Sequence of chain 3.A:
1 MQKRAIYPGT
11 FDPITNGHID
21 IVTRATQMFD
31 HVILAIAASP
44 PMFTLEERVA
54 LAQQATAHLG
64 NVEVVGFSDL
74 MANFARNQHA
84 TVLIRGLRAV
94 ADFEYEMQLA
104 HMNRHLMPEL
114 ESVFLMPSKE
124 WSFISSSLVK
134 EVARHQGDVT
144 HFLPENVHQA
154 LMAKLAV

Sequence of chain 2.A:
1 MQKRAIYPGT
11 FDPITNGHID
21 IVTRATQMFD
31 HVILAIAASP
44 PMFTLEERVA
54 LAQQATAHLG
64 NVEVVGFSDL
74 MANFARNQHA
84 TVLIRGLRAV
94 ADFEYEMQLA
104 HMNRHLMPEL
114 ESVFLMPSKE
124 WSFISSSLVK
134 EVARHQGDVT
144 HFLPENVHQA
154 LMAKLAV

This protein binds this small molecule.
Small molecule (SMILES): COc1nnc(-c2ccc(Cl)cc2)c(C)c1C

Binding-site contacts:
Ligand atom O15 contacts residue ASP72 of chain 2.A at 4.3 Å.
Ligand atom C13 contacts residue LEU73 of chain 2.A at 4.3 Å (hydrophobic).
Ligand atom C13 contacts residue HIS138 of chain 3.A at 3.3 Å.
Ligand atom C12 contacts residue PHE70 of chain 2.A at 4.1 Å (hydrophobic).
Ligand atom C10 contacts residue MET74 of chain 2.A at 4.2 Å (hydrophobic).
Ligand atom C17 contacts residue PHE70 of chain 2.A at 3.0 Å (hydrophobic).
Ligand atom C2 contacts residue LEU73 of chain 2.A at 4.3 Å (hydrophobic).
Ligand atom C7 contacts residue ASP72 of chain 2.A at 3.5 Å.
Ligand atom N9 contacts residue PHE70 of chain 2.A at 3.9 Å.
Ligand atom C17 contacts residue ALA37 of chain 2.A at 3.5 Å (hydrophobic).
Ligand atom C17 contacts residue ALA38 of chain 2.A at 3.5 Å (hydrophobic).
Ligand atom C13 contacts residue ASP72 of chain 2.A at 3.5 Å.
Ligand atom C17 contacts residue ASP72 of chain 2.A at 3.6 Å.
Ligand atom C2 contacts residue MET74 of chain 2.A at 4.3 Å (hydrophobic).
Ligand atom C5 contacts residue MET74 of chain 2.A at 3.5 Å (hydrophobic).
Ligand atom C8 contacts residue LEU73 of chain 2.A at 3.6 Å (hydrophobic).
Ligand atom CL1 contacts residue MET105 of chain 2.A at 4.0 Å.
Ligand atom C10 contacts residue ASN106 of chain 2.A at 4.2 Å.
Ligand atom C14 contacts residue LEU73 of chain 2.A at 4.1 Å (hydrophobic).
Ligand atom O15 contacts residue ALA38 of chain 2.A at 3.9 Å.
Ligand atom C1 contacts residue MET74 of chain 2.A at 4.1 Å (hydrophobic).
Ligand atom C14 contacts residue LEU102 of chain 2.A at 3.8 Å (hydrophobic).
Ligand atom C3 contacts residue MET74 of chain 2.A at 4.2 Å (hydrophobic).
Ligand atom O15 contacts residue SER39 of chain 2.A at 3.9 Å.
Ligand atom N9 contacts residue ALA37 of chain 2.A at 3.5 Å.
Ligand atom O15 contacts residue ALA37 of chain 2.A at 3.1 Å.
Ligand atom CL1 contacts residue LEU131 of chain 3.A at 3.8 Å.
Ligand atom C10 contacts residue LEU73 of chain 2.A at 3.6 Å (hydrophobic).
Ligand atom CL1 contacts residue LEU102 of chain 2.A at 3.3 Å.
Ligand atom C12 contacts residue ASP72 of chain 2.A at 4.0 Å.
Ligand atom C17 contacts residue SER71 of chain 2.A at 3.5 Å.
Ligand atom C13 contacts residue SER71 of chain 2.A at 3.2 Å.
Ligand atom C10 contacts residue LEU102 of chain 2.A at 4.1 Å (hydrophobic).
Ligand atom O15 contacts residue PHE70 of chain 2.A at 4.2 Å.
Ligand atom C5 contacts residue LEU73 of chain 2.A at 3.7 Å (hydrophobic).
Ligand atom C8 contacts residue HIS138 of chain 3.A at 3.2 Å.
Ligand atom C3 contacts residue LEU73 of chain 2.A at 4.1 Å (hydrophobic).
Ligand atom C12 contacts residue ALA37 of chain 2.A at 3.7 Å (hydrophobic).
Ligand atom C3 contacts residue ASP72 of chain 2.A at 4.0 Å.
Ligand atom CL1 contacts residue VAL135 of chain 3.A at 3.6 Å.